Sequence of chain 2.A:
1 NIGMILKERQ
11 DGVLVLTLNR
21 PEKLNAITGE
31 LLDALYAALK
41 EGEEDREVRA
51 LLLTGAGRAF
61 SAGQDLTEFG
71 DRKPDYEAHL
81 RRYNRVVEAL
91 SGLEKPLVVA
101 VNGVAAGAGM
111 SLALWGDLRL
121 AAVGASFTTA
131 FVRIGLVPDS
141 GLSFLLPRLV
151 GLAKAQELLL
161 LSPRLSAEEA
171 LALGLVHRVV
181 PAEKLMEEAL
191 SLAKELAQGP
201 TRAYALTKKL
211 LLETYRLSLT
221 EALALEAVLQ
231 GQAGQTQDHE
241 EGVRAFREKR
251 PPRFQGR

Sequence of chain 1.A:
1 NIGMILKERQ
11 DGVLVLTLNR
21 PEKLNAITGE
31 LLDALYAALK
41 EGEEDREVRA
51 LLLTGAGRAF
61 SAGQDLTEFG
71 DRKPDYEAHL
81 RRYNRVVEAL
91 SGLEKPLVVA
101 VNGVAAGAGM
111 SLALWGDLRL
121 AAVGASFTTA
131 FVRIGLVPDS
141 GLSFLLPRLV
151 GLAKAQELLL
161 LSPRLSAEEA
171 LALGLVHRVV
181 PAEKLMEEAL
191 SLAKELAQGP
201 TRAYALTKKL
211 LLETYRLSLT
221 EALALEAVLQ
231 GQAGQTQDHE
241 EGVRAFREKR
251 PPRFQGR

A small-molecule ligand and the protein it binds are described below.
Small molecule (SMILES): CC(C)(COP(=O)(O)OP(=O)(O)OC[C@H]1O[C@@H](n2cnc3c(N)ncnc32)[C@H](O)[C@@H]1OP(=O)(O)O)[C@@H](O)C(=O)NCCC(=O)NCCSC(=O)C/C=C/CC(=O)O

Binding-site contacts:
Ligand atom C4 contacts residue GLN64 of chain 1.A at 3.7 Å.
Ligand atom N2 contacts residue PHE246 of chain 2.A at 3.2 Å.
Ligand atom C26 contacts residue ASP65 of chain 1.A at 3.4 Å.
Ligand atom C26 contacts residue LEU66 of chain 1.A at 3.6 Å (hydrophobic).
Ligand atom C5 contacts residue GLN64 of chain 1.A at 3.5 Å.
Ligand atom O2 contacts residue TYR76 of chain 1.A at 3.3 Å.
Ligand atom C2 contacts residue TYR76 of chain 1.A at 3.6 Å (hydrophobic).
Ligand atom O4 contacts residue ILE134 of chain 1.A at 3.6 Å.
Ligand atom O10 contacts residue ARG58 of chain 1.A at 3.4 Å (salt-bridge).
Ligand atom O2 contacts residue HIS79 of chain 1.A at 3.7 Å.
Ligand atom C6 contacts residue PHE131 of chain 1.A at 3.2 Å (hydrophobic).
Ligand atom C24 contacts residue PHE246 of chain 2.A at 3.6 Å (hydrophobic).
Ligand atom C10 contacts residue ALA62 of chain 1.A at 3.4 Å (hydrophobic).
Ligand atom O19 contacts residue PHE246 of chain 2.A at 3.5 Å.
Ligand atom C5 contacts residue PHE131 of chain 1.A at 3.3 Å (hydrophobic).
Ligand atom C15 contacts residue ALA62 of chain 1.A at 3.6 Å (hydrophobic).
Ligand atom N7 contacts residue ALA62 of chain 1.A at 3.3 Å (h-bond).
Ligand atom N6 contacts residue ASP65 of chain 1.A at 3.6 Å.
Ligand atom O19 contacts residue LYS249 of chain 2.A at 2.9 Å (salt-bridge).
Ligand atom C6 contacts residue GLN64 of chain 1.A at 3.4 Å.
Ligand atom C9 contacts residue ALA62 of chain 1.A at 3.6 Å (hydrophobic).
Ligand atom N1 contacts residue ALA62 of chain 1.A at 3.0 Å (h-bond).
Ligand atom O3 contacts residue ALA108 of chain 1.A at 3.0 Å (h-bond).
Ligand atom O1 contacts residue TYR76 of chain 1.A at 3.2 Å.
Ligand atom N6 contacts residue GLN64 of chain 1.A at 3.6 Å (h-bond).
Ligand atom O1 contacts residue GLN64 of chain 1.A at 3.6 Å.
Ligand atom O9 contacts residue ARG58 of chain 1.A at 2.8 Å (salt-bridge).
Ligand atom C11 contacts residue PHE246 of chain 2.A at 3.2 Å (hydrophobic).
Ligand atom N6 contacts residue LEU66 of chain 1.A at 3.1 Å (h-bond).
Ligand atom N7 contacts residue GLN64 of chain 1.A at 2.9 Å (h-bond).
Ligand atom N4 contacts residue ALA62 of chain 1.A at 3.3 Å.
Ligand atom C25 contacts residue PHE246 of chain 2.A at 3.7 Å (hydrophobic).
Ligand atom N4 contacts residue PHE246 of chain 2.A at 3.6 Å.
Ligand atom S1 contacts residue PHE131 of chain 1.A at 3.5 Å.
Ligand atom C3 contacts residue ASP139 of chain 1.A at 2.9 Å.
Ligand atom C2 contacts residue ASP139 of chain 1.A at 3.7 Å.
Ligand atom C4 contacts residue ASP139 of chain 1.A at 3.4 Å.
Ligand atom O3 contacts residue GLN64 of chain 1.A at 2.9 Å (h-bond).
Ligand atom C1 contacts residue TYR76 of chain 1.A at 3.1 Å (hydrophobic).
Ligand atom C5 contacts residue ASP139 of chain 1.A at 3.6 Å.